Sequence of chain 14.V:
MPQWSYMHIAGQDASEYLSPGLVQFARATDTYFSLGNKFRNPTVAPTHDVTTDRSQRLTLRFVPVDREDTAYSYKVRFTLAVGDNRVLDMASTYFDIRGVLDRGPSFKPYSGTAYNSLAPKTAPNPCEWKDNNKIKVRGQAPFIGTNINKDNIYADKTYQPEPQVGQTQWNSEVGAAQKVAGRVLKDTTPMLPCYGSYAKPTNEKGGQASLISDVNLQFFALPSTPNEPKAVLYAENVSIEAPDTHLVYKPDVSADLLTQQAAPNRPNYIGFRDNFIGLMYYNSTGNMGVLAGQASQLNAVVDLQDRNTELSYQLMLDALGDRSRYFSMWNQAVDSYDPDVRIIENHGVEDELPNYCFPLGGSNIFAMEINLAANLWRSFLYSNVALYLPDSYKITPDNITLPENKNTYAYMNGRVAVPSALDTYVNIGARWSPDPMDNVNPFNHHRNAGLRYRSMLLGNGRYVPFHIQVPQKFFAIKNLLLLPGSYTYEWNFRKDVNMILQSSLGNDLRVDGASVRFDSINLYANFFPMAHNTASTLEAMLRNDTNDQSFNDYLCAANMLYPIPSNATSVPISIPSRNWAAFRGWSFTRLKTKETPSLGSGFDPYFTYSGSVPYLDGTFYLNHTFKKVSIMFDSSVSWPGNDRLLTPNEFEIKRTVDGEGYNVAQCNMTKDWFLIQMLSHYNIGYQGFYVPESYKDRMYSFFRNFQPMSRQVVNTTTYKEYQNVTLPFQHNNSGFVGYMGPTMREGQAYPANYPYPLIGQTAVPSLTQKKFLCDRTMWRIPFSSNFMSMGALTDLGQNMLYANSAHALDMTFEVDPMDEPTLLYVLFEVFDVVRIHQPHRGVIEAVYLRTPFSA

The small molecule below binds the protein below.
Small molecule (SMILES): NC(N)=NCCC[C@H](NC(=O)[C@@H]1CCCN1)C(=O)N[C@H](C=O)CC1=NC=NC1

Sequence of chain 14.T:
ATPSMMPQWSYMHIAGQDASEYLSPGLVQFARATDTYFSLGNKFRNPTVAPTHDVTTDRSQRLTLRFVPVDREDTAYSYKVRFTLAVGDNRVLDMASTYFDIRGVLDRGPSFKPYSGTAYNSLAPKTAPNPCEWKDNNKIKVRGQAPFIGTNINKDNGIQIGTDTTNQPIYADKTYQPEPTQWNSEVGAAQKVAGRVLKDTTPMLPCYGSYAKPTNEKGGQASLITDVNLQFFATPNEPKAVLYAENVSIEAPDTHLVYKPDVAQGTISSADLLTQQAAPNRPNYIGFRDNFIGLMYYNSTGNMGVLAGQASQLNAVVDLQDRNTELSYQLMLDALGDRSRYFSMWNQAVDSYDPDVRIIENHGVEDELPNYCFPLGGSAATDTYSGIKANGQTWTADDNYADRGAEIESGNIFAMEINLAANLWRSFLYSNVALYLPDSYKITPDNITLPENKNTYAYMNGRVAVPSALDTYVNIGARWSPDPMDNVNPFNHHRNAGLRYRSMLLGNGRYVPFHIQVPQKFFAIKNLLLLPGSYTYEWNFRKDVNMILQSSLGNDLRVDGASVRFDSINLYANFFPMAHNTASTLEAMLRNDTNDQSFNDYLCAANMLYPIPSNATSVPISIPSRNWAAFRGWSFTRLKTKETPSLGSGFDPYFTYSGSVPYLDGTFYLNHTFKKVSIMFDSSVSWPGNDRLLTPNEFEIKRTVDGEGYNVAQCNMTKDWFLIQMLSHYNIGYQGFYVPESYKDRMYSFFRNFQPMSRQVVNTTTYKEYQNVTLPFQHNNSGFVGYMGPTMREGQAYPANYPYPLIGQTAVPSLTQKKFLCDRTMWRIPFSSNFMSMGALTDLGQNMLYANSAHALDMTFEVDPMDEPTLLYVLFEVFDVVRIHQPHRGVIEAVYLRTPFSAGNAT

Binding-site contacts:
Ligand atom C contacts residue ASN617 of chain 14.T at 4.2 Å.
Ligand atom CB contacts residue ARG649 of chain 14.T at 3.6 Å.
Ligand atom CA contacts residue ASN617 of chain 14.T at 4.2 Å.
Ligand atom CB contacts residue TYR619 of chain 14.T at 4.0 Å (hydrophobic).
Ligand atom CE1 contacts residue MET843 of chain 14.T at 4.1 Å (hydrophobic).
Ligand atom CA contacts residue CYS621 of chain 14.T at 3.1 Å (hydrophobic).
Ligand atom ND1 contacts residue LEU348 of chain 14.T at 4.2 Å.
Ligand atom N contacts residue ASP618 of chain 14.T at 3.5 Å (salt-bridge).
Ligand atom CB contacts residue CYS621 of chain 14.T at 3.7 Å (hydrophobic).
Ligand atom CA contacts residue TYR619 of chain 14.T at 3.6 Å (hydrophobic).
Ligand atom CG contacts residue PHE896 of chain 14.T at 3.4 Å (hydrophobic).
Ligand atom CD2 contacts residue GLU894 of chain 14.T at 4.2 Å.
Ligand atom CD contacts residue ARG46 of chain 14.V at 3.9 Å.
Ligand atom O contacts residue ARG845 of chain 14.T at 4.2 Å.
Ligand atom N contacts residue ASN617 of chain 14.T at 2.8 Å (h-bond).
Ligand atom CB contacts residue PHE896 of chain 14.T at 3.9 Å (hydrophobic).
Ligand atom CA contacts residue ARG649 of chain 14.T at 3.9 Å.
Ligand atom CB contacts residue ARG649 of chain 14.T at 3.8 Å.
Ligand atom CG contacts residue ARG46 of chain 14.V at 3.7 Å.
Ligand atom CG contacts residue GLU894 of chain 14.T at 3.8 Å.
Ligand atom O contacts residue TYR619 of chain 14.T at 3.9 Å.
Ligand atom CB contacts residue TYR619 of chain 14.T at 3.1 Å (hydrophobic).
Ligand atom ND1 contacts residue GLU894 of chain 14.T at 3.9 Å.
Ligand atom N contacts residue ARG649 of chain 14.T at 3.8 Å.
Ligand atom CE1 contacts residue GLU894 of chain 14.T at 4.3 Å.
Ligand atom C contacts residue ARG649 of chain 14.T at 4.2 Å.
Ligand atom CD contacts residue CYS621 of chain 14.T at 4.2 Å (hydrophobic).
Ligand atom CD contacts residue ASN617 of chain 14.T at 2.8 Å.
Ligand atom CG contacts residue ASN617 of chain 14.T at 3.6 Å.
Ligand atom CB contacts residue GLU894 of chain 14.T at 4.2 Å.
Ligand atom CD2 contacts residue ARG845 of chain 14.T at 3.8 Å.
Ligand atom C contacts residue ARG649 of chain 14.T at 3.8 Å.
Ligand atom N contacts residue TYR619 of chain 14.T at 3.7 Å.
Ligand atom C contacts residue TYR619 of chain 14.T at 3.4 Å (hydrophobic).
Ligand atom CE1 contacts residue LEU348 of chain 14.T at 4.0 Å (hydrophobic).
Ligand atom N contacts residue CYS621 of chain 14.T at 3.2 Å (h-bond).
Ligand atom O contacts residue ARG649 of chain 14.T at 3.2 Å (salt-bridge).
Ligand atom N contacts residue TYR619 of chain 14.T at 3.4 Å.
Ligand atom CA contacts residue TYR619 of chain 14.T at 3.8 Å (hydrophobic).
Ligand atom CA contacts residue ARG649 of chain 14.T at 4.0 Å.